Binding-site contacts:
Ligand atom O3P contacts residue GLY213 of chain 2.A at 3.7 Å.
Ligand atom O2P contacts residue SER214 of chain 2.A at 3.7 Å.
Ligand atom O1P contacts residue 1GP1 of chain 2.B at 0.2 Å (h-bond).
Ligand atom C2 contacts residue HIS96 of chain 2.A at 3.5 Å.
Ligand atom O3P contacts residue ILE173 of chain 2.A at 3.6 Å.
Ligand atom O2P contacts residue GLY236 of chain 2.A at 3.5 Å (h-bond).
Ligand atom C1 contacts residue GLU168 of chain 2.A at 1.5 Å.
Ligand atom O2P contacts residue 1GP1 of chain 2.B at 0.2 Å (h-bond).
Ligand atom O3P contacts residue ALA172 of chain 2.A at 3.5 Å (h-bond).
Ligand atom O4P contacts residue 1GP1 of chain 2.B at 0.4 Å (h-bond).
Ligand atom C3 contacts residue GLU168 of chain 2.A at 3.7 Å.
Ligand atom C3 contacts residue ILE173 of chain 2.A at 3.8 Å (hydrophobic).
Ligand atom P contacts residue SER214 of chain 2.A at 3.7 Å.
Ligand atom O4P contacts residue GLY235 of chain 2.A at 3.7 Å.
Ligand atom C1 contacts residue LEU233 of chain 2.A at 3.7 Å (hydrophobic).
Ligand atom O4P contacts residue GLY174 of chain 2.A at 3.9 Å.
Ligand atom O3P contacts residue 1GP1 of chain 2.B at 0.1 Å (h-bond).
Ligand atom P contacts residue GLY174 of chain 2.A at 3.8 Å.
Ligand atom C1 contacts residue HIS96 of chain 2.A at 3.7 Å.
Ligand atom O2 contacts residue GLU168 of chain 2.A at 3.9 Å.
Ligand atom O2P contacts residue GLY235 of chain 2.A at 2.8 Å (h-bond).
Ligand atom C2 contacts residue GLU168 of chain 2.A at 3.0 Å.
Ligand atom C1 contacts residue 1GP1 of chain 2.B at 0.6 Å.
Ligand atom O2P contacts residue VAL234 of chain 2.A at 3.9 Å.
Ligand atom O3P contacts residue GLY174 of chain 2.A at 2.8 Å (h-bond).
Ligand atom O3P contacts residue SER214 of chain 2.A at 2.7 Å (h-bond).
Ligand atom O2 contacts residue 1GP1 of chain 2.B at 1.3 Å (h-bond).
Ligand atom C3 contacts residue 1GP1 of chain 2.B at 0.7 Å.
Ligand atom C2 contacts residue 1GP1 of chain 2.B at 0.6 Å.
Ligand atom O2 contacts residue LYS14 of chain 2.A at 2.8 Å (salt-bridge).
Ligand atom P contacts residue GLY235 of chain 2.A at 3.6 Å.
Ligand atom P contacts residue 1GP1 of chain 2.B at 0.4 Å.
Ligand atom C2 contacts residue LYS14 of chain 2.A at 3.8 Å.
Ligand atom O2 contacts residue ILE173 of chain 2.A at 3.2 Å.
Ligand atom O1P contacts residue GLY235 of chain 2.A at 3.4 Å.
Ligand atom P contacts residue GLY236 of chain 2.A at 3.7 Å.
Ligand atom O4P contacts residue GLY236 of chain 2.A at 2.8 Å (h-bond).
Ligand atom C3 contacts residue GLY213 of chain 2.A at 3.8 Å.
Ligand atom O1P contacts residue LYS14 of chain 2.A at 3.2 Å (salt-bridge).
Ligand atom O2 contacts residue HIS96 of chain 2.A at 2.6 Å (h-bond).

Sequence of chain 2.A:
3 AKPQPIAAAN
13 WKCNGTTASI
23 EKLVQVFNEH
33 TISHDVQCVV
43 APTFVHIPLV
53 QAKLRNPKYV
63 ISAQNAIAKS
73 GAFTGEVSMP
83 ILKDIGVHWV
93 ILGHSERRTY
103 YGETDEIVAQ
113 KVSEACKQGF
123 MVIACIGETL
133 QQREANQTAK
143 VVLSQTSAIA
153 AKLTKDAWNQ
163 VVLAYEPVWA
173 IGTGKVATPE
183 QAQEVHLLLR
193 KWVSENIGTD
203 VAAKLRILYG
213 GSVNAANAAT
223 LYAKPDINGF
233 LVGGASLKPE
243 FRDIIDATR

A protein and the small-molecule ligand that binds it are described below.
Small molecule (SMILES): O=P(O)(O)OC[C@H](O)CO